A small-molecule ligand and the protein it binds are described below.
Small molecule (SMILES): Nc1ncnc2c1ncn2[C@@H]1O[C@H](COP(=O)(O)OP(=O)(O)OP(O)(O)=S)[C@@H](O)[C@H]1O

Binding-site contacts:
Ligand atom C2 contacts residue HIS32 of chain 1.A at 3.5 Å.
Ligand atom O2' contacts residue HIS32 of chain 1.A at 3.4 Å.
Ligand atom S1G contacts residue ARG343 of chain 1.A at 3.2 Å (salt-bridge).
Ligand atom C8 contacts residue GLN39 of chain 1.A at 3.5 Å.
Ligand atom O2G contacts residue THR59 of chain 1.A at 3.8 Å.
Ligand atom C8 contacts residue HIS32 of chain 1.A at 3.6 Å.
Ligand atom O2B contacts residue THR59 of chain 1.A at 3.6 Å.
Ligand atom C5 contacts residue HIS32 of chain 1.A at 3.6 Å.
Ligand atom C6 contacts residue SER34 of chain 1.A at 3.9 Å.
Ligand atom O2A contacts residue GLY62 of chain 1.A at 3.6 Å.
Ligand atom N1 contacts residue HIS32 of chain 1.A at 3.6 Å.
Ligand atom O3G contacts residue GLN336 of chain 1.A at 3.2 Å (h-bond).
Ligand atom S1G contacts residue ILE314 of chain 1.A at 3.7 Å.
Ligand atom N3 contacts residue HIS32 of chain 1.A at 3.4 Å (h-bond).
Ligand atom O1B contacts residue LYS63 of chain 1.A at 3.5 Å.
Ligand atom C4 contacts residue HIS32 of chain 1.A at 3.4 Å.
Ligand atom N9 contacts residue HIS32 of chain 1.A at 3.7 Å.
Ligand atom O2G contacts residue GLY60 of chain 1.A at 3.1 Å (h-bond).
Ligand atom N6 contacts residue GLN39 of chain 1.A at 2.8 Å (h-bond).
Ligand atom O2A contacts residue SER64 of chain 1.A at 2.8 Å (h-bond).
Ligand atom C6 contacts residue GLN39 of chain 1.A at 3.7 Å.
Ligand atom PG contacts residue ARG343 of chain 1.A at 3.6 Å.
Ligand atom C5 contacts residue GLN39 of chain 1.A at 3.7 Å.
Ligand atom S1G contacts residue ARG340 of chain 1.A at 3.4 Å (salt-bridge).
Ligand atom N7 contacts residue HIS32 of chain 1.A at 3.6 Å (h-bond).
Ligand atom O5' contacts residue GLY62 of chain 1.A at 3.5 Å.
Ligand atom O2B contacts residue GLY60 of chain 1.A at 2.9 Å (h-bond).
Ligand atom O2G contacts residue ARG343 of chain 1.A at 3.0 Å (salt-bridge).
Ligand atom N6 contacts residue SER34 of chain 1.A at 3.0 Å (h-bond).
Ligand atom N7 contacts residue GLN39 of chain 1.A at 2.8 Å (h-bond).
Ligand atom C6 contacts residue HIS32 of chain 1.A at 3.5 Å.
Ligand atom C8 contacts residue GLY62 of chain 1.A at 3.7 Å.
Ligand atom C3' contacts residue ASN315 of chain 1.A at 3.9 Å.
Ligand atom N1 contacts residue SER34 of chain 1.A at 3.9 Å.
Ligand atom O2A contacts residue LYS63 of chain 1.A at 3.2 Å (salt-bridge).
Ligand atom O2G contacts residue GLN336 of chain 1.A at 3.6 Å (h-bond).
Ligand atom C4' contacts residue ASN315 of chain 1.A at 3.7 Å.
Ligand atom O3B contacts residue GLY60 of chain 1.A at 3.9 Å.
Ligand atom O3' contacts residue ASN315 of chain 1.A at 2.9 Å (h-bond).
Ligand atom O3G contacts residue ARG340 of chain 1.A at 3.3 Å (salt-bridge).

Sequence of chain 1.A:
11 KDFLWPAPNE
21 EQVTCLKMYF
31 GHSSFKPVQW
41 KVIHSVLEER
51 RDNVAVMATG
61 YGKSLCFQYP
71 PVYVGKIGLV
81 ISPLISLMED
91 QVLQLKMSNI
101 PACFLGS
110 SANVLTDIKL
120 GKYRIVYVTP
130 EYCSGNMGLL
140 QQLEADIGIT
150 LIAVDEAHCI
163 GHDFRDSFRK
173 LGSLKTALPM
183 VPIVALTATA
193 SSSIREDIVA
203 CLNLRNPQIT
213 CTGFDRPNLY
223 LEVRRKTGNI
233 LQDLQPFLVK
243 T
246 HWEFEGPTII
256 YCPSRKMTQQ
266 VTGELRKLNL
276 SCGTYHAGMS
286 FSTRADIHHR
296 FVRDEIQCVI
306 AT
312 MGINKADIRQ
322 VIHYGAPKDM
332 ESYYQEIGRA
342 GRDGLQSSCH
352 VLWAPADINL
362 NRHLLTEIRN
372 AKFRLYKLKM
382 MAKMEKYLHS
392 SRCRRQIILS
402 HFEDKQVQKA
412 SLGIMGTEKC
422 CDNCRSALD